Sequence of chain 1.A:
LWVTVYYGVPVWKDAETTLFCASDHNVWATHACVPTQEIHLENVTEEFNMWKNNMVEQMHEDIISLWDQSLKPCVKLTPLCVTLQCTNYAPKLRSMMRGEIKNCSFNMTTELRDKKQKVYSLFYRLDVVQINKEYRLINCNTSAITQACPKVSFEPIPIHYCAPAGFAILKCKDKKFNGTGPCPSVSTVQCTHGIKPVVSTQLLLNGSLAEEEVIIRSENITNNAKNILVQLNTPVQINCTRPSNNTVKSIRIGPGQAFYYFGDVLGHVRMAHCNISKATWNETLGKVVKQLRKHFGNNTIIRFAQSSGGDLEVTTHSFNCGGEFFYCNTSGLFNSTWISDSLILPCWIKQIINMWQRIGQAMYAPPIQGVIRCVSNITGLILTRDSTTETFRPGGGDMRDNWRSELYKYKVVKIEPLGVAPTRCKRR

This small molecule binds to this protein.
Small molecule (SMILES): CC(=O)N[C@@H]1[C@@H](O)[C@H](O)[C@@H](CO)O[C@H]1O

Binding-site contacts:
Ligand atom C4 contacts residue ASN118 of chain 1.A at 4.2 Å.
Ligand atom C7 contacts residue ASN118 of chain 1.A at 4.0 Å.
Ligand atom C1 contacts residue ASN118 of chain 1.A at 1.4 Å.
Ligand atom C6 contacts residue TYR135 of chain 1.A at 3.8 Å (hydrophobic).
Ligand atom C5 contacts residue TYR135 of chain 1.A at 3.5 Å (hydrophobic).
Ligand atom C7 contacts residue ASP290 of chain 1.A at 4.5 Å.
Ligand atom O5 contacts residue ASN118 of chain 1.A at 2.3 Å (h-bond).
Ligand atom O7 contacts residue ASP290 of chain 1.A at 4.4 Å.
Ligand atom C2 contacts residue ASN118 of chain 1.A at 2.5 Å.
Ligand atom C8 contacts residue TYR104 of chain 1.A at 3.7 Å (hydrophobic).
Ligand atom C1 contacts residue TYR135 of chain 1.A at 3.7 Å (hydrophobic).
Ligand atom C8 contacts residue ASP290 of chain 1.A at 3.5 Å.
Ligand atom N2 contacts residue ASN118 of chain 1.A at 3.0 Å (h-bond).
Ligand atom C5 contacts residue ASN118 of chain 1.A at 3.6 Å.
Ligand atom O5 contacts residue TYR135 of chain 1.A at 3.7 Å.
Ligand atom O7 contacts residue TYR104 of chain 1.A at 3.8 Å.
Ligand atom C8 contacts residue GLY289 of chain 1.A at 3.3 Å.
Ligand atom C3 contacts residue ASN118 of chain 1.A at 3.8 Å.
Ligand atom C8 contacts residue LEU137 of chain 1.A at 4.0 Å (hydrophobic).
Ligand atom O7 contacts residue ASN118 of chain 1.A at 4.4 Å.
Ligand atom C7 contacts residue TYR104 of chain 1.A at 4.0 Å (hydrophobic).